Binding-site contacts:
Ligand atom O8 contacts residue K1 of chain 2.D at 2.8 Å.
Ligand atom C4 contacts residue ILE171 of chain 2.A at 3.3 Å (hydrophobic).
Ligand atom C19 contacts residue ILE171 of chain 2.A at 3.3 Å (hydrophobic).
Ligand atom C1 contacts residue GLN190 of chain 2.A at 3.5 Å.
Ligand atom C17 contacts residue THR153 of chain 2.A at 3.6 Å.
Ligand atom C14 contacts residue SER224 of chain 2.A at 3.4 Å.
Ligand atom O8 contacts residue MN1 of chain 2.C at 2.2 Å.
Ligand atom O9 contacts residue LYS391 of chain 2.A at 2.7 Å (salt-bridge).
Ligand atom O9 contacts residue MN1 of chain 2.C at 3.6 Å.
Ligand atom O1 contacts residue GLN190 of chain 2.A at 3.0 Å (h-bond).
Ligand atom C2 contacts residue ALA172 of chain 2.A at 3.5 Å (hydrophobic).
Ligand atom O9 contacts residue K1 of chain 2.D at 3.6 Å.
Ligand atom C15 contacts residue THR153 of chain 2.A at 3.3 Å.
Ligand atom O3 contacts residue ARG173 of chain 2.A at 2.8 Å (salt-bridge).
Ligand atom C16 contacts residue THR153 of chain 2.A at 3.6 Å.
Ligand atom O9 contacts residue PRO226 of chain 2.A at 3.5 Å.
Ligand atom O7 contacts residue SER223 of chain 2.A at 3.4 Å (h-bond).
Ligand atom C2 contacts residue ARG173 of chain 2.A at 3.5 Å.
Ligand atom P1 contacts residue HIS191 of chain 2.A at 3.5 Å.
Ligand atom O9 contacts residue HIS191 of chain 2.A at 3.5 Å (h-bond).
Ligand atom P1 contacts residue MN1 of chain 2.C at 3.4 Å.
Ligand atom O7 contacts residue SER170 of chain 2.A at 3.1 Å.
Ligand atom C21 contacts residue SER223 of chain 2.A at 3.6 Å.
Ligand atom O4 contacts residue ILE171 of chain 2.A at 2.8 Å (h-bond).
Ligand atom O10 contacts residue HIS191 of chain 2.A at 2.8 Å (h-bond).
Ligand atom N4 contacts residue ILE171 of chain 2.A at 3.4 Å (h-bond).
Ligand atom O6 contacts residue PRO226 of chain 2.A at 3.3 Å (h-bond).
Ligand atom O9 contacts residue MET225 of chain 2.A at 3.6 Å (h-bond).
Ligand atom O7 contacts residue K1 of chain 2.D at 3.0 Å.
Ligand atom O6 contacts residue MET225 of chain 2.A at 3.3 Å.
Ligand atom O8 contacts residue ASN168 of chain 2.A at 2.9 Å (h-bond).
Ligand atom C6 contacts residue ILE327 of chain 2.A at 3.4 Å (hydrophobic).
Ligand atom O8 contacts residue HIS191 of chain 2.A at 3.2 Å (h-bond).
Ligand atom P1 contacts residue K1 of chain 2.D at 3.4 Å.
Ligand atom O4 contacts residue SER223 of chain 2.A at 3.5 Å (h-bond).
Ligand atom C10 contacts residue ILE327 of chain 2.A at 3.3 Å (hydrophobic).
Ligand atom N2 contacts residue ILE171 of chain 2.A at 3.4 Å (h-bond).
Ligand atom N2 contacts residue GLN190 of chain 2.A at 3.3 Å (h-bond).
Ligand atom O5 contacts residue GLN190 of chain 2.A at 2.9 Å (h-bond).
Ligand atom O8 contacts residue GLU233 of chain 2.A at 3.1 Å (salt-bridge).

A small-molecule ligand and the protein it binds are described below.
Small molecule (SMILES): Cc1cc2c3c(c1C)C(C)(C)C[C@@H](O)N3c1c(nc(O)[nH]c1=O)N2C[C@H](O)[C@H](O)[C@H](O)COP(=O)(O)O

Sequence of chain 2.A:
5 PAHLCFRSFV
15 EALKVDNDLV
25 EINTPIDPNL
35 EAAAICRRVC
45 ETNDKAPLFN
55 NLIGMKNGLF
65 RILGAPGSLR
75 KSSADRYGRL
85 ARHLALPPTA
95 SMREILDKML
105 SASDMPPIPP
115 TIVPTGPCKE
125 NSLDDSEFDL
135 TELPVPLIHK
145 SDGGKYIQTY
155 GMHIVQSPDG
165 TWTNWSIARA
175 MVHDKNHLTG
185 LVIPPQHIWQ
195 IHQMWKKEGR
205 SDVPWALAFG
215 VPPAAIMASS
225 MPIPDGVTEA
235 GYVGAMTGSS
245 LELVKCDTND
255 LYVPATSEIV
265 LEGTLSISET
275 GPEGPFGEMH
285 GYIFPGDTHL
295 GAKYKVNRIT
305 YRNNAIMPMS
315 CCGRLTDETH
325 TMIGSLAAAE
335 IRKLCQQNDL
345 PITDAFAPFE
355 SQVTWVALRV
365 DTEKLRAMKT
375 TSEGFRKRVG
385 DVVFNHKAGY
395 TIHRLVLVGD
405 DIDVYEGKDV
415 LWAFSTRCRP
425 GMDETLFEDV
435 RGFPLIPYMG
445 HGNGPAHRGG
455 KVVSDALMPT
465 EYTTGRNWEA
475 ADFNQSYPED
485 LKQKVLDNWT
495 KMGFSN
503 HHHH